This small molecule binds to this protein.
Small molecule (SMILES): CC(=O)N[C@@H]1[C@@H](O)[C@H](O)[C@@H](CO)O[C@H]1O

Sequence of chain 1.B:
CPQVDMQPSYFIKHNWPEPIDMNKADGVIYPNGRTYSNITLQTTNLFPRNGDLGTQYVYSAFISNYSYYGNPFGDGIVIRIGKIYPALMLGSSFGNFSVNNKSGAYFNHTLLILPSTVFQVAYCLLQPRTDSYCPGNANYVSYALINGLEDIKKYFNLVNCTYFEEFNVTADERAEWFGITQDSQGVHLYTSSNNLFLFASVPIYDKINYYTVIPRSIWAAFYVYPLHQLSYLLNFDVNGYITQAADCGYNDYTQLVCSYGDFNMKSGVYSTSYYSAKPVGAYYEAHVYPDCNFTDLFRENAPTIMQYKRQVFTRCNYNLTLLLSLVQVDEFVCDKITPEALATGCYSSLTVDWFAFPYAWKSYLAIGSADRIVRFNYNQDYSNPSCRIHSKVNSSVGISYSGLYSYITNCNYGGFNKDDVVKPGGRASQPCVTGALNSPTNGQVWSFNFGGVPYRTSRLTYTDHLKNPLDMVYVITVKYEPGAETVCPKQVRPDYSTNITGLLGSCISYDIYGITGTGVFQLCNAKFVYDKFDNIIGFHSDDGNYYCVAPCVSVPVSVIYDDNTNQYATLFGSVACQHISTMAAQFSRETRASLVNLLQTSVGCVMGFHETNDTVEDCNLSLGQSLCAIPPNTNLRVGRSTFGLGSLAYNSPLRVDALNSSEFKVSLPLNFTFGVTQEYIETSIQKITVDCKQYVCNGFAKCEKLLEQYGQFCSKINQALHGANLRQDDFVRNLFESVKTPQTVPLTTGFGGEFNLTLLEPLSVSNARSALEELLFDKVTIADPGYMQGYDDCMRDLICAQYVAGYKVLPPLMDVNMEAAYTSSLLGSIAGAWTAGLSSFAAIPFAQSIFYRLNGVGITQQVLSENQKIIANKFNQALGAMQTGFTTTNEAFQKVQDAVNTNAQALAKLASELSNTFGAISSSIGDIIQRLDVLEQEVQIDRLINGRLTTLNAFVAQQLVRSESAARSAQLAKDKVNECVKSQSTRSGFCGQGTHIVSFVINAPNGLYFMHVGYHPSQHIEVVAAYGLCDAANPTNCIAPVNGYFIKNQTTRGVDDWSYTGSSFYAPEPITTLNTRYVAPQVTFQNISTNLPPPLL

Binding-site contacts:
Ligand atom C2 contacts residue ASN108 of chain 1.B at 2.5 Å.
Ligand atom O6 contacts residue PRO40 of chain 1.B at 3.7 Å.
Ligand atom C1 contacts residue TYR112 of chain 1.B at 3.9 Å (hydrophobic).
Ligand atom C4 contacts residue ASN108 of chain 1.B at 4.3 Å.
Ligand atom C7 contacts residue TYR112 of chain 1.B at 3.9 Å (hydrophobic).
Ligand atom C5 contacts residue ASN108 of chain 1.B at 3.8 Å.
Ligand atom C8 contacts residue ASN108 of chain 1.B at 4.5 Å.
Ligand atom N2 contacts residue ASN108 of chain 1.B at 2.9 Å (h-bond).
Ligand atom C8 contacts residue TYR112 of chain 1.B at 3.7 Å (hydrophobic).
Ligand atom O5 contacts residue PRO40 of chain 1.B at 3.8 Å.
Ligand atom N2 contacts residue TYR112 of chain 1.B at 2.9 Å (h-bond).
Ligand atom C2 contacts residue TYR112 of chain 1.B at 3.7 Å (hydrophobic).
Ligand atom C3 contacts residue TYR112 of chain 1.B at 3.6 Å (hydrophobic).
Ligand atom C3 contacts residue ASN108 of chain 1.B at 3.9 Å.
Ligand atom C1 contacts residue ASN108 of chain 1.B at 1.5 Å.
Ligand atom C5 contacts residue PRO40 of chain 1.B at 4.4 Å (hydrophobic).
Ligand atom C7 contacts residue ASN108 of chain 1.B at 3.4 Å.
Ligand atom C8 contacts residue TYR111 of chain 1.B at 3.6 Å (hydrophobic).
Ligand atom O3 contacts residue TYR112 of chain 1.B at 4.2 Å.
Ligand atom O6 contacts residue ILE44 of chain 1.B at 4.0 Å.
Ligand atom O7 contacts residue ASN108 of chain 1.B at 3.5 Å (h-bond).
Ligand atom C7 contacts residue TYR111 of chain 1.B at 4.2 Å (hydrophobic).
Ligand atom O7 contacts residue TYR111 of chain 1.B at 3.7 Å.
Ligand atom C6 contacts residue PRO40 of chain 1.B at 3.9 Å (hydrophobic).
Ligand atom O5 contacts residue ASN108 of chain 1.B at 2.4 Å (h-bond).